Sequence of chain 1.C:
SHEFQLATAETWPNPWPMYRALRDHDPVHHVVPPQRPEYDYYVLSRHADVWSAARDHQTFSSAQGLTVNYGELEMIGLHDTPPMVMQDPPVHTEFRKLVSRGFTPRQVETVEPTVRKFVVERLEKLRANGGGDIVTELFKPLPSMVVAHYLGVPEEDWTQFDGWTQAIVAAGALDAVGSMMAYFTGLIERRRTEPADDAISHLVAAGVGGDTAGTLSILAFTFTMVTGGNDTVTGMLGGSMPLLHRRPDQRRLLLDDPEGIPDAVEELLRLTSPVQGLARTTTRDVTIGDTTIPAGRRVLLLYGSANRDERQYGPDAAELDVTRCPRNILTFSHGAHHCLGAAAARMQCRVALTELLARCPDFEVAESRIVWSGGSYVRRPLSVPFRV

This protein binds this small molecule.
Small molecule (SMILES): Nc1ccc(Sc2ccc(N3C(=O)c4ccc(N)cc4C3=O)cc2)cc1

Binding-site contacts:
Ligand atom S contacts residue LEU77 of chain 1.C at 3.8 Å.
Ligand atom C20 contacts residue THR248 of chain 1.C at 4.1 Å.
Ligand atom C18 contacts residue VAL96 of chain 1.C at 3.2 Å (hydrophobic).
Ligand atom C8 contacts residue THR248 of chain 1.C at 3.8 Å.
Ligand atom C5 contacts residue ALA241 of chain 1.C at 3.6 Å (hydrophobic).
Ligand atom C18 contacts residue LEU77 of chain 1.C at 3.4 Å (hydrophobic).
Ligand atom N2 contacts residue THR248 of chain 1.C at 3.6 Å.
Ligand atom C18 contacts residue MET97 of chain 1.C at 4.0 Å (hydrophobic).
Ligand atom O1 contacts residue PRO94 of chain 1.C at 3.3 Å.
Ligand atom C4 contacts residue PHE244 of chain 1.C at 3.5 Å (hydrophobic).
Ligand atom C19 contacts residue MET97 of chain 1.C at 3.5 Å (hydrophobic).
Ligand atom N3 contacts residue GLY249 of chain 1.C at 2.8 Å (h-bond).
Ligand atom C16 contacts residue GLY249 of chain 1.C at 3.7 Å.
Ligand atom C5 contacts residue PHE244 of chain 1.C at 3.4 Å (hydrophobic).
Ligand atom C19 contacts residue VAL96 of chain 1.C at 3.5 Å (hydrophobic).
Ligand atom C16 contacts residue VAL296 of chain 1.C at 3.9 Å (hydrophobic).
Ligand atom N1 contacts residue PHE244 of chain 1.C at 3.6 Å.
Ligand atom O1 contacts residue THR248 of chain 1.C at 4.0 Å.
Ligand atom S contacts residue LEU299 of chain 1.C at 3.7 Å.
Ligand atom C7 contacts residue PRO94 of chain 1.C at 3.7 Å (hydrophobic).
Ligand atom C15 contacts residue GLY249 of chain 1.C at 3.5 Å.
Ligand atom C15 contacts residue HEM1 of chain 1.I at 3.0 Å.
Ligand atom S contacts residue VAL96 of chain 1.C at 4.0 Å.
Ligand atom C16 contacts residue HEM1 of chain 1.I at 3.3 Å.
Ligand atom C14 contacts residue GLY249 of chain 1.C at 3.7 Å.
Ligand atom C8 contacts residue VAL96 of chain 1.C at 4.1 Å (hydrophobic).
Ligand atom C5 contacts residue THR245 of chain 1.C at 4.0 Å.
Ligand atom C11 contacts residue VAL96 of chain 1.C at 3.7 Å (hydrophobic).
Ligand atom C7 contacts residue THR245 of chain 1.C at 3.5 Å.
Ligand atom C7 contacts residue THR248 of chain 1.C at 3.8 Å.
Ligand atom C9 contacts residue THR248 of chain 1.C at 3.1 Å.
Ligand atom C6 contacts residue THR245 of chain 1.C at 4.1 Å.
Ligand atom N3 contacts residue HEM1 of chain 1.I at 2.1 Å.
Ligand atom C6 contacts residue PRO94 of chain 1.C at 4.1 Å (hydrophobic).
Ligand atom C17 contacts residue VAL296 of chain 1.C at 4.0 Å (hydrophobic).
Ligand atom C11 contacts residue LEU77 of chain 1.C at 4.0 Å (hydrophobic).
Ligand atom C13 contacts residue HEM1 of chain 1.I at 4.0 Å.
Ligand atom C14 contacts residue HEM1 of chain 1.I at 3.4 Å.
Ligand atom C10 contacts residue THR248 of chain 1.C at 4.0 Å.
Ligand atom O1 contacts residue THR245 of chain 1.C at 2.4 Å (h-bond).